Binding-site contacts:
Ligand atom C4B contacts residue ILE10 of chain 1.C at 3.9 Å (hydrophobic).
Ligand atom C7A contacts residue ASP145 of chain 1.C at 3.3 Å.
Ligand atom C7B contacts residue ASP86 of chain 1.C at 3.8 Å.
Ligand atom C4 contacts residue LEU134 of chain 1.C at 3.4 Å (hydrophobic).
Ligand atom C6B contacts residue LEU83 of chain 1.C at 2.9 Å (hydrophobic).
Ligand atom C3B contacts residue ILE10 of chain 1.C at 3.6 Å (hydrophobic).
Ligand atom C5B contacts residue GLN85 of chain 1.C at 3.2 Å.
Ligand atom N1 contacts residue LEU83 of chain 1.C at 3.3 Å (h-bond).
Ligand atom C1B contacts residue LEU83 of chain 1.C at 3.2 Å (hydrophobic).
Ligand atom F1B contacts residue LYS89 of chain 1.C at 2.7 Å.
Ligand atom C1B contacts residue ILE10 of chain 1.C at 3.9 Å (hydrophobic).
Ligand atom C5B contacts residue HIS84 of chain 1.C at 2.8 Å.
Ligand atom N7 contacts residue LEU134 of chain 1.C at 3.6 Å.
Ligand atom F1B contacts residue ASP86 of chain 1.C at 2.6 Å.
Ligand atom C6A contacts residue LYS33 of chain 1.C at 3.6 Å.
Ligand atom C6 contacts residue ALA31 of chain 1.C at 3.3 Å (hydrophobic).
Ligand atom C5A contacts residue LEU134 of chain 1.C at 3.9 Å (hydrophobic).
Ligand atom N3 contacts residue LEU134 of chain 1.C at 3.0 Å.
Ligand atom C6B contacts residue GLN85 of chain 1.C at 3.5 Å.
Ligand atom C6A contacts residue PHE80 of chain 1.C at 3.5 Å (hydrophobic).
Ligand atom C2B contacts residue ILE10 of chain 1.C at 3.8 Å (hydrophobic).
Ligand atom F9B contacts residue LYS89 of chain 1.C at 3.5 Å.
Ligand atom N2A contacts residue LYS33 of chain 1.C at 3.4 Å (salt-bridge).
Ligand atom C5 contacts residue ALA31 of chain 1.C at 3.7 Å (hydrophobic).
Ligand atom C6 contacts residue LEU134 of chain 1.C at 3.6 Å (hydrophobic).
Ligand atom C4B contacts residue GLN85 of chain 1.C at 3.8 Å.
Ligand atom F8B contacts residue GLN85 of chain 1.C at 3.3 Å.
Ligand atom N1 contacts residue ALA31 of chain 1.C at 3.7 Å.
Ligand atom F9B contacts residue ILE10 of chain 1.C at 3.3 Å.
Ligand atom C6 contacts residue GLU81 of chain 1.C at 3.2 Å.
Ligand atom C2 contacts residue LEU134 of chain 1.C at 3.1 Å (hydrophobic).
Ligand atom C7B contacts residue LYS89 of chain 1.C at 3.5 Å.
Ligand atom N1 contacts residue LEU134 of chain 1.C at 3.4 Å.
Ligand atom F8B contacts residue LYS89 of chain 1.C at 3.9 Å.
Ligand atom C6B contacts residue HIS84 of chain 1.C at 3.0 Å.
Ligand atom N7 contacts residue PHE82 of chain 1.C at 3.9 Å.
Ligand atom C2 contacts residue LEU83 of chain 1.C at 3.7 Å (hydrophobic).
Ligand atom C5 contacts residue LEU134 of chain 1.C at 3.6 Å (hydrophobic).
Ligand atom N1 contacts residue GLU81 of chain 1.C at 3.7 Å.
Ligand atom N7 contacts residue LEU83 of chain 1.C at 2.6 Å (h-bond).

The protein below binds the small molecule below.
Small molecule (SMILES): Cc1nc(C)c(-c2ccnc(Nc3ccc(C(F)(F)F)cc3)n2)s1

Sequence of chain 1.C:
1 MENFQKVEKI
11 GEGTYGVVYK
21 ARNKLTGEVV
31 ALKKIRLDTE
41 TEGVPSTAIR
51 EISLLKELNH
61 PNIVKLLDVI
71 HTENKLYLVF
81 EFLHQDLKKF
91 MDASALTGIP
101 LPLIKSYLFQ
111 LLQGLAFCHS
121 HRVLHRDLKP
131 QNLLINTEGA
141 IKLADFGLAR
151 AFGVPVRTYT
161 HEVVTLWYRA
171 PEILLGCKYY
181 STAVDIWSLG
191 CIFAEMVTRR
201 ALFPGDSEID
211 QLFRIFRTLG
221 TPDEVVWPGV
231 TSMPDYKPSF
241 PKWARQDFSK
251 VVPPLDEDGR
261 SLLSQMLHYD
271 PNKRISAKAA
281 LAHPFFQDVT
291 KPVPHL